Sequence of chain 33.C:
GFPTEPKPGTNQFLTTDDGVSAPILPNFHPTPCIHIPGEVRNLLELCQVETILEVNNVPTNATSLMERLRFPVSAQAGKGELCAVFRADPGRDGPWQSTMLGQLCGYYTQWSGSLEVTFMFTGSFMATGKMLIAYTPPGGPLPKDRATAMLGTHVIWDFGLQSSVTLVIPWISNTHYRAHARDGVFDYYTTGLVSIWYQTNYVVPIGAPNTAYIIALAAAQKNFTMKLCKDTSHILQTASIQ

Sequence of chain 34.C:
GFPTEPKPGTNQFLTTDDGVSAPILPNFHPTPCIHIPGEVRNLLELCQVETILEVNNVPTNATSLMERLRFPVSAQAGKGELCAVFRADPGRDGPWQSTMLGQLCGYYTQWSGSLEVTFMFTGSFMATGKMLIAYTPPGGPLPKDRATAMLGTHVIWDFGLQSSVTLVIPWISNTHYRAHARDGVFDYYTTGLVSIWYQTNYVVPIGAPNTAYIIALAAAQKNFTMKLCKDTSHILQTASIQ

Binding-site contacts:
Ligand atom C4C contacts residue PHE135 of chain 33.A at 3.8 Å (hydrophobic).
Ligand atom C5 contacts residue PHE233 of chain 33.A at 4.0 Å (hydrophobic).
Ligand atom C3B contacts residue TRP203 of chain 33.A at 3.1 Å (hydrophobic).
Ligand atom C3C contacts residue PHE135 of chain 33.A at 3.8 Å (hydrophobic).
Ligand atom C5B contacts residue ILE111 of chain 33.A at 3.9 Å (hydrophobic).
Ligand atom C4A contacts residue THR114 of chain 33.A at 3.5 Å.
Ligand atom C5B contacts residue ASP112 of chain 33.A at 4.0 Å.
Ligand atom N2 contacts residue PHE155 of chain 33.A at 3.5 Å.
Ligand atom N3A contacts residue THR114 of chain 33.A at 4.0 Å.
Ligand atom C6B contacts residue ILE113 of chain 33.A at 4.0 Å (hydrophobic).
Ligand atom C5C contacts residue ILE111 of chain 33.A at 3.8 Å (hydrophobic).
Ligand atom C2A contacts residue TRP203 of chain 33.A at 3.6 Å (hydrophobic).
Ligand atom C4C contacts residue VAL192 of chain 33.A at 3.5 Å (hydrophobic).
Ligand atom C4A contacts residue ASP112 of chain 33.A at 2.6 Å.
Ligand atom C2C contacts residue VAL192 of chain 33.A at 3.7 Å (hydrophobic).
Ligand atom C2A contacts residue ASP112 of chain 33.A at 3.8 Å.
Ligand atom C31 contacts residue ILE24 of chain 33.C at 3.6 Å (hydrophobic).
Ligand atom C2C contacts residue PHE155 of chain 33.A at 3.9 Å (hydrophobic).
Ligand atom C6C contacts residue TYR201 of chain 33.A at 3.9 Å (hydrophobic).
Ligand atom C31 contacts residue VAL179 of chain 33.A at 3.3 Å (hydrophobic).
Ligand atom C5 contacts residue PHE155 of chain 33.A at 3.9 Å (hydrophobic).
Ligand atom C3B contacts residue ASN228 of chain 33.A at 4.0 Å.
Ligand atom C2B contacts residue TYR201 of chain 33.A at 3.5 Å (hydrophobic).
Ligand atom C5A contacts residue ASN228 of chain 33.A at 4.0 Å.
Ligand atom C5B contacts residue ILE113 of chain 33.A at 3.5 Å (hydrophobic).
Ligand atom C4B contacts residue TRP203 of chain 33.A at 3.5 Å (hydrophobic).
Ligand atom O1B contacts residue TYR201 of chain 33.A at 3.4 Å.
Ligand atom O1A contacts residue TRP203 of chain 33.A at 3.3 Å.
Ligand atom C5C contacts residue PHE135 of chain 33.A at 3.5 Å (hydrophobic).
Ligand atom C31 contacts residue PRO177 of chain 33.A at 3.9 Å (hydrophobic).
Ligand atom C2B contacts residue TRP203 of chain 33.A at 4.0 Å (hydrophobic).
Ligand atom O1A contacts residue ASN228 of chain 33.A at 3.7 Å.
Ligand atom O1 contacts residue PHE233 of chain 33.A at 3.1 Å.
Ligand atom C4B contacts residue ILE113 of chain 33.A at 4.0 Å (hydrophobic).
Ligand atom N2 contacts residue PHE233 of chain 33.A at 3.7 Å.
Ligand atom O1 contacts residue PHE155 of chain 33.A at 3.4 Å.
Ligand atom C5A contacts residue ASP112 of chain 33.A at 4.0 Å.
Ligand atom N3A contacts residue ILE113 of chain 33.A at 3.8 Å.
Ligand atom C4 contacts residue ILE24 of chain 33.C at 4.0 Å (hydrophobic).
Ligand atom N3A contacts residue ASP112 of chain 33.A at 2.5 Å (salt-bridge).

Sequence of chain 33.A:
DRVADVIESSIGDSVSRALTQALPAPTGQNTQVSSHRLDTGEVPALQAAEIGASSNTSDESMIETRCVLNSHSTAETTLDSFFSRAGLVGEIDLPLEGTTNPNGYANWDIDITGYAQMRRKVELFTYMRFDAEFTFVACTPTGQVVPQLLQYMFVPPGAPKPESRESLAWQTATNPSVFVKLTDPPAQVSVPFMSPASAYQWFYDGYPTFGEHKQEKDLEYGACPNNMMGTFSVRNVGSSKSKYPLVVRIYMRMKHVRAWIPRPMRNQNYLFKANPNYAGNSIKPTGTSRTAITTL

The small molecule below binds the protein below.
Small molecule (SMILES): Cc1cc(CCCCCCCOc2ccc(C3=NCCO3)cc2)on1